Binding-site contacts:
Ligand atom O6 contacts residue ASP47 of chain 1.P at 2.9 Å (salt-bridge).
Ligand atom O6 contacts residue ASN46 of chain 1.P at 2.9 Å (h-bond).
Ligand atom C1 contacts residue PHE1 of chain 1.P at 3.8 Å (hydrophobic).
Ligand atom C6 contacts residue ASN46 of chain 1.P at 3.3 Å.
Ligand atom O1 contacts residue TYR48 of chain 1.P at 4.3 Å.
Ligand atom O6 contacts residue PHE1 of chain 1.P at 2.7 Å (h-bond).
Ligand atom C4 contacts residue ASN135 of chain 1.P at 3.5 Å.
Ligand atom C2 contacts residue ASP140 of chain 1.P at 3.6 Å.
Ligand atom C6 contacts residue PHE1 of chain 1.P at 3.7 Å (hydrophobic).
Ligand atom C5 contacts residue ASP54 of chain 1.P at 4.0 Å.
Ligand atom O3 contacts residue PHE142 of chain 1.P at 4.2 Å.
Ligand atom O3 contacts residue ASN135 of chain 1.P at 2.9 Å (h-bond).
Ligand atom O2 contacts residue ASP140 of chain 1.P at 4.2 Å.
Ligand atom C4 contacts residue PHE1 of chain 1.P at 3.6 Å (hydrophobic).
Ligand atom C5 contacts residue ILE52 of chain 1.P at 4.2 Å (hydrophobic).
Ligand atom C1 contacts residue ILE13 of chain 1.P at 4.2 Å (hydrophobic).
Ligand atom O2 contacts residue ILE13 of chain 1.P at 3.1 Å.
Ligand atom O5 contacts residue PHE1 of chain 1.P at 3.1 Å (h-bond).
Ligand atom O5 contacts residue ASP47 of chain 1.P at 3.8 Å.
Ligand atom O3 contacts residue ASP140 of chain 1.P at 2.8 Å (salt-bridge).
Ligand atom C3 contacts residue ASN135 of chain 1.P at 3.3 Å.
Ligand atom C4 contacts residue ASP54 of chain 1.P at 3.1 Å.
Ligand atom C3 contacts residue PHE1 of chain 1.P at 4.3 Å (hydrophobic).
Ligand atom O4 contacts residue ASN135 of chain 1.P at 2.6 Å (h-bond).
Ligand atom C2 contacts residue ILE13 of chain 1.P at 3.9 Å (hydrophobic).
Ligand atom C6 contacts residue ASP47 of chain 1.P at 3.8 Å.
Ligand atom C6 contacts residue TYR48 of chain 1.P at 3.6 Å (hydrophobic).
Ligand atom C5 contacts residue PHE1 of chain 1.P at 3.6 Å (hydrophobic).
Ligand atom C2 contacts residue PHE1 of chain 1.P at 3.8 Å (hydrophobic).
Ligand atom O2 contacts residue PHE142 of chain 1.P at 4.0 Å.
Ligand atom C3 contacts residue ASP140 of chain 1.P at 3.4 Å.
Ligand atom O6 contacts residue ASP54 of chain 1.P at 3.7 Å.
Ligand atom O2 contacts residue PHE1 of chain 1.P at 2.9 Å (h-bond).
Ligand atom O4 contacts residue ASP54 of chain 1.P at 2.6 Å (salt-bridge).
Ligand atom O5 contacts residue TYR48 of chain 1.P at 4.0 Å.
Ligand atom O3 contacts residue ASN133 of chain 1.P at 4.0 Å.
Ligand atom C7 contacts residue TYR48 of chain 1.P at 3.4 Å (hydrophobic).
Ligand atom C6 contacts residue ASP54 of chain 1.P at 3.6 Å.
Ligand atom O6 contacts residue TYR48 of chain 1.P at 3.7 Å.
Ligand atom O4 contacts residue ILE52 of chain 1.P at 3.7 Å.

Sequence of chain 1.P:
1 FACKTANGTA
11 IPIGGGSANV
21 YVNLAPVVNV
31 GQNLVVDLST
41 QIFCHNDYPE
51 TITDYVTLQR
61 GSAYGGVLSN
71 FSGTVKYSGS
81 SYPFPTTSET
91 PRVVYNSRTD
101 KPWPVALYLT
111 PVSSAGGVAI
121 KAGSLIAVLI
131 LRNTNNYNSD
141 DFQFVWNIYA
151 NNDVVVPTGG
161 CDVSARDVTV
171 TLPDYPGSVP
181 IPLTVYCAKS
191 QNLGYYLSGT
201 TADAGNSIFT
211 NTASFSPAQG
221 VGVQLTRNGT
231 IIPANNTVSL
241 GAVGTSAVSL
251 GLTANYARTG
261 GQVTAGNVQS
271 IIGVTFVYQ

This protein binds this small molecule.
Small molecule (SMILES): CO[C@H]1O[C@H](CO)[C@@H](O)[C@H](O)[C@@H]1O